Binding-site contacts:
Ligand atom C03 contacts residue ASN41 of chain 1.A at 4.1 Å.
Ligand atom C07 contacts residue LYS35 of chain 1.A at 3.9 Å.
Ligand atom C01 contacts residue TRP51 of chain 1.A at 3.7 Å (hydrophobic).
Ligand atom N06 contacts residue ASN37 of chain 1.A at 3.0 Å (h-bond).
Ligand atom C07 contacts residue PRO105 of chain 1.A at 4.2 Å (hydrophobic).
Ligand atom C05 contacts residue TRP51 of chain 1.A at 4.2 Å (hydrophobic).
Ligand atom C05 contacts residue SER36 of chain 1.A at 3.0 Å.
Ligand atom S10 contacts residue ASP150 of chain 1.A at 4.0 Å.
Ligand atom C11 contacts residue TRP51 of chain 1.A at 3.9 Å (hydrophobic).
Ligand atom C05 contacts residue PRO105 of chain 1.A at 3.8 Å (hydrophobic).
Ligand atom C07 contacts residue SER36 of chain 1.A at 4.1 Å.
Ligand atom C09 contacts residue LYS35 of chain 1.A at 4.1 Å.
Ligand atom C03 contacts residue SER52 of chain 1.A at 3.9 Å.
Ligand atom C05 contacts residue ASN38 of chain 1.A at 4.1 Å.
Ligand atom N02 contacts residue SER52 of chain 1.A at 2.8 Å (h-bond).
Ligand atom N04 contacts residue TRP51 of chain 1.A at 3.6 Å.
Ligand atom C09 contacts residue MET108 of chain 1.A at 3.5 Å (hydrophobic).
Ligand atom C08 contacts residue LYS35 of chain 1.A at 3.4 Å.
Ligand atom C01 contacts residue TRP102 of chain 1.A at 3.4 Å (hydrophobic).
Ligand atom S10 contacts residue SER52 of chain 1.A at 3.8 Å.
Ligand atom C05 contacts residue ASN41 of chain 1.A at 3.7 Å.
Ligand atom S10 contacts residue MET108 of chain 1.A at 4.2 Å.
Ligand atom N02 contacts residue LEU113 of chain 1.A at 3.9 Å.
Ligand atom C08 contacts residue MET108 of chain 1.A at 3.6 Å (hydrophobic).
Ligand atom N06 contacts residue LYS35 of chain 1.A at 4.1 Å.
Ligand atom S10 contacts residue THR53 of chain 1.A at 3.9 Å.
Ligand atom C01 contacts residue SER52 of chain 1.A at 3.3 Å.
Ligand atom C11 contacts residue SER52 of chain 1.A at 4.2 Å.
Ligand atom C07 contacts residue ASN37 of chain 1.A at 4.0 Å.
Ligand atom C05 contacts residue ASN37 of chain 1.A at 3.5 Å.
Ligand atom N04 contacts residue ASN41 of chain 1.A at 3.1 Å (h-bond).
Ligand atom C01 contacts residue LEU113 of chain 1.A at 4.2 Å (hydrophobic).
Ligand atom C03 contacts residue TRP51 of chain 1.A at 3.6 Å (hydrophobic).
Ligand atom C01 contacts residue ASN41 of chain 1.A at 3.7 Å.
Ligand atom N04 contacts residue SER36 of chain 1.A at 3.6 Å.
Ligand atom N06 contacts residue PRO105 of chain 1.A at 3.8 Å.
Ligand atom N02 contacts residue TRP51 of chain 1.A at 3.6 Å.
Ligand atom N06 contacts residue SER36 of chain 1.A at 3.5 Å.
Ligand atom C09 contacts residue ASP150 of chain 1.A at 3.5 Å.
Ligand atom C08 contacts residue ASN37 of chain 1.A at 4.0 Å.

Sequence of chain 1.A:
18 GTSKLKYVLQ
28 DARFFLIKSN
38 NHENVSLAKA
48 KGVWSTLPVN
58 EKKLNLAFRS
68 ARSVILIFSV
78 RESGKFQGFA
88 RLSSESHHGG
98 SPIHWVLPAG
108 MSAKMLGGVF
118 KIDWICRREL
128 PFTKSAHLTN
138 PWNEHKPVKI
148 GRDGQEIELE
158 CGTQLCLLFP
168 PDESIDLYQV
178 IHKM

The protein below binds the small molecule below.
Small molecule (SMILES): CNc1ncnc2ccsc12